Sequence of chain 1.C:
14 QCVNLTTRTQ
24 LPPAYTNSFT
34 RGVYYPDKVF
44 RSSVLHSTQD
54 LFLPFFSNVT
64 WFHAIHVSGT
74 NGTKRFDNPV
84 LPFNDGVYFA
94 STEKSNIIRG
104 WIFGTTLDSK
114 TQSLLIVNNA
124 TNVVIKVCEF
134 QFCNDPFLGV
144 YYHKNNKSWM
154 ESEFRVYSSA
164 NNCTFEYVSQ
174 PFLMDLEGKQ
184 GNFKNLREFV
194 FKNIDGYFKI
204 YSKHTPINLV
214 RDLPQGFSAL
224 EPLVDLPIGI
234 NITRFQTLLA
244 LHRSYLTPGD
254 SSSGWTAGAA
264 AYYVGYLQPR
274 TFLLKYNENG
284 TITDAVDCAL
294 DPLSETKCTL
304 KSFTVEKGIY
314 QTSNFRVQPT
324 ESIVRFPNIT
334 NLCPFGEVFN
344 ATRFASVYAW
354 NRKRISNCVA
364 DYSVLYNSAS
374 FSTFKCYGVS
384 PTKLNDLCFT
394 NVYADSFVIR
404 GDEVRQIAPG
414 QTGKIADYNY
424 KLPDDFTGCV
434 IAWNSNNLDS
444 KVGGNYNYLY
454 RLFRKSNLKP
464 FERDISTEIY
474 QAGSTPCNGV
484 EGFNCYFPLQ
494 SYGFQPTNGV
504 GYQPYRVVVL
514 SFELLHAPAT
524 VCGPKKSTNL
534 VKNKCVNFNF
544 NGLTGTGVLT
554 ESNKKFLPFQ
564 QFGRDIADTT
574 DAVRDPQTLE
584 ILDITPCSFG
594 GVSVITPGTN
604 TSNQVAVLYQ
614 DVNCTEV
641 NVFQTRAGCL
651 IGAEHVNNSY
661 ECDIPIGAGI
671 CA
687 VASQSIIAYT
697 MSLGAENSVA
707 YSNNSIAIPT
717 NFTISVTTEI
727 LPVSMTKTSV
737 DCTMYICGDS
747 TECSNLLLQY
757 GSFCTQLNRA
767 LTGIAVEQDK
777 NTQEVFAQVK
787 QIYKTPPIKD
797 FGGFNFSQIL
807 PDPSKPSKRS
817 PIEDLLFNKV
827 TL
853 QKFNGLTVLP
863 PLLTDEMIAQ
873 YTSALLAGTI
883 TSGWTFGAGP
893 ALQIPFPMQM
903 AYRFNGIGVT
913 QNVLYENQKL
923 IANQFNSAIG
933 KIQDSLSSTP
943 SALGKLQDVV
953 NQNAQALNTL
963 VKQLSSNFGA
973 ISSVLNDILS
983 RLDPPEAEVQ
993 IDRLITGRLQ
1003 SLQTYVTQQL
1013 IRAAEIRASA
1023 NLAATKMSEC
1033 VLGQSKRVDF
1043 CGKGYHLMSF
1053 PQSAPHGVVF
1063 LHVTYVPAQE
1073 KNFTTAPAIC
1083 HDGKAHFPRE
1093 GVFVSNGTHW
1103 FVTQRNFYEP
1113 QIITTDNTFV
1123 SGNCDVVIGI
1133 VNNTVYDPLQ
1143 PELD

The protein below binds the small molecule below.
Small molecule (SMILES): CC(=O)N[C@@H]1[C@@H](O)[C@H](O)[C@@H](CO)O[C@H]1O

Binding-site contacts:
Ligand atom O5 contacts residue ASN603 of chain 1.C at 2.3 Å (h-bond).
Ligand atom C4 contacts residue ASN603 of chain 1.C at 4.2 Å.
Ligand atom N2 contacts residue ASN603 of chain 1.C at 3.0 Å (h-bond).
Ligand atom C8 contacts residue ASN603 of chain 1.C at 3.4 Å.
Ligand atom C3 contacts residue ASN603 of chain 1.C at 3.8 Å.
Ligand atom C5 contacts residue ASN603 of chain 1.C at 3.6 Å.
Ligand atom C7 contacts residue ASN603 of chain 1.C at 2.9 Å.
Ligand atom C1 contacts residue ASN603 of chain 1.C at 1.4 Å.
Ligand atom C8 contacts residue THR604 of chain 1.C at 4.4 Å.
Ligand atom O7 contacts residue ASN603 of chain 1.C at 3.1 Å (h-bond).
Ligand atom C2 contacts residue ASN603 of chain 1.C at 2.5 Å.